Binding-site contacts:
Ligand atom C3 contacts residue ASN622 of chain 1.A at 3.8 Å.
Ligand atom N2 contacts residue ASN622 of chain 1.A at 2.9 Å (h-bond).
Ligand atom C4 contacts residue ASN622 of chain 1.A at 4.3 Å.
Ligand atom C7 contacts residue ASN622 of chain 1.A at 3.2 Å.
Ligand atom O5 contacts residue ASN622 of chain 1.A at 2.4 Å (h-bond).
Ligand atom O7 contacts residue ASN622 of chain 1.A at 3.1 Å (h-bond).
Ligand atom C1 contacts residue ASN622 of chain 1.A at 1.5 Å.
Ligand atom C8 contacts residue ASN622 of chain 1.A at 4.3 Å.
Ligand atom C2 contacts residue ASN622 of chain 1.A at 2.5 Å.
Ligand atom C5 contacts residue ASN622 of chain 1.A at 3.7 Å.

This protein binds this small molecule.
Small molecule (SMILES): CC(=O)N[C@@H]1[C@@H](O)[C@H](O)[C@@H](CO)O[C@H]1O

Sequence of chain 1.A:
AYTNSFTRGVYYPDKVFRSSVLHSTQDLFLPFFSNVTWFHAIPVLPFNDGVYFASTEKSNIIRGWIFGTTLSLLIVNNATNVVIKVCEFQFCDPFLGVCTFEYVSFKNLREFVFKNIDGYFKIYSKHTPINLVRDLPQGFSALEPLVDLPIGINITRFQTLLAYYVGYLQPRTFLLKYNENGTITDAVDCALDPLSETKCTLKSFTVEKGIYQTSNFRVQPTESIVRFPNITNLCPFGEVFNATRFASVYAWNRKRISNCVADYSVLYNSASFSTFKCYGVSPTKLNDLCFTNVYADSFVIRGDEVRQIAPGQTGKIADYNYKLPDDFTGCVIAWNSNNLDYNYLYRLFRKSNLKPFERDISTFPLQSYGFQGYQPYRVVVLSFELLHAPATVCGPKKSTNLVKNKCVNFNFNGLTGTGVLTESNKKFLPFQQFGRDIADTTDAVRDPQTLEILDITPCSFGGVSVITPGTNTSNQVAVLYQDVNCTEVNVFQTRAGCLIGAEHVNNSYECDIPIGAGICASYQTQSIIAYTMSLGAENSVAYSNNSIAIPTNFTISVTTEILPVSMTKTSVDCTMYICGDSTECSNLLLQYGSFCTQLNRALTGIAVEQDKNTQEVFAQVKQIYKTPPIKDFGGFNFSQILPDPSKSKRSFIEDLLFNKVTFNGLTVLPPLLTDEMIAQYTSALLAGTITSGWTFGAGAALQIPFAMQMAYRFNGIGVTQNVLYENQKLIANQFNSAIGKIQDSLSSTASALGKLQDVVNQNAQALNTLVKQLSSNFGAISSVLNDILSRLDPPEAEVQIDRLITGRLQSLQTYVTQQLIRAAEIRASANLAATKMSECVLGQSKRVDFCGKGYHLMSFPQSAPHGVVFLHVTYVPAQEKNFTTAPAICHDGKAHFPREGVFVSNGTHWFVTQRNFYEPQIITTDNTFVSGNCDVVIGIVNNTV